Binding-site contacts:
Ligand atom N1 contacts residue LEU217 of chain 1.B at 3.5 Å.
Ligand atom O2A contacts residue CLY1 of chain 1.K at 2.7 Å (h-bond).
Ligand atom C3A contacts residue ARG190 of chain 1.A at 3.4 Å.
Ligand atom O5' contacts residue CLY1 of chain 1.K at 3.2 Å (h-bond).
Ligand atom C5' contacts residue GLU62 of chain 1.B at 3.3 Å.
Ligand atom O1A contacts residue GLU62 of chain 1.B at 2.9 Å (salt-bridge).
Ligand atom O2B contacts residue GLY48 of chain 1.B at 3.5 Å.
Ligand atom PG contacts residue MG1 of chain 1.H at 3.2 Å.
Ligand atom O2A contacts residue ARG190 of chain 1.A at 3.6 Å (salt-bridge).
Ligand atom O2B contacts residue SER49 of chain 1.B at 3.0 Å (h-bond).
Ligand atom O2G contacts residue ARG185 of chain 1.A at 2.8 Å (salt-bridge).
Ligand atom O3B contacts residue SER49 of chain 1.B at 3.5 Å.
Ligand atom O3' contacts residue LYS52 of chain 1.B at 2.8 Å (salt-bridge).
Ligand atom O3B contacts residue MG1 of chain 1.H at 3.5 Å.
Ligand atom O3G contacts residue ARG185 of chain 1.A at 2.7 Å (salt-bridge).
Ligand atom O3G contacts residue ARG190 of chain 1.A at 2.7 Å (salt-bridge).
Ligand atom N7 contacts residue CLY1 of chain 1.K at 3.5 Å (h-bond).
Ligand atom N1 contacts residue CLY1 of chain 1.K at 3.5 Å.
Ligand atom O1A contacts residue ASP60 of chain 1.B at 3.2 Å (salt-bridge).
Ligand atom O2G contacts residue SER49 of chain 1.B at 2.7 Å (h-bond).
Ligand atom O1A contacts residue MG1 of chain 1.H at 2.3 Å.
Ligand atom O1A contacts residue MG1 of chain 1.I at 2.2 Å.
Ligand atom O2B contacts residue MG1 of chain 1.H at 2.0 Å.
Ligand atom O3B contacts residue LYS221 of chain 1.B at 3.2 Å.
Ligand atom O3' contacts residue GLY48 of chain 1.B at 3.4 Å.
Ligand atom O1B contacts residue LYS221 of chain 1.B at 3.6 Å.
Ligand atom PA contacts residue MG1 of chain 1.I at 3.2 Å.
Ligand atom O2A contacts residue MG1 of chain 1.I at 3.5 Å.
Ligand atom O1G contacts residue MG1 of chain 1.H at 2.1 Å.
Ligand atom O1A contacts residue CLY1 of chain 1.K at 3.3 Å (h-bond).
Ligand atom O1G contacts residue ASP60 of chain 1.B at 2.9 Å (salt-bridge).
Ligand atom O2B contacts residue GLU62 of chain 1.B at 2.9 Å (salt-bridge).
Ligand atom O2G contacts residue SER59 of chain 1.B at 2.6 Å (h-bond).
Ligand atom PB contacts residue MG1 of chain 1.H at 3.1 Å.
Ligand atom PA contacts residue CLY1 of chain 1.K at 3.4 Å.
Ligand atom O2' contacts residue LYS52 of chain 1.B at 3.3 Å (salt-bridge).
Ligand atom C5' contacts residue CLY1 of chain 1.K at 3.4 Å.
Ligand atom PA contacts residue MG1 of chain 1.H at 3.5 Å.
Ligand atom N6 contacts residue LEU217 of chain 1.B at 3.6 Å (h-bond).
Ligand atom C2 contacts residue CLY1 of chain 1.K at 3.5 Å.

A protein and the small-molecule ligand that binds it are described below.
Small molecule (SMILES): Nc1ncnc2c1ncn2[C@@H]1O[C@H](CO[P](=O)(O)C[P](=O)(O)OP(=O)(O)O)[C@@H](O)[C@H]1O

Sequence of chain 1.B:
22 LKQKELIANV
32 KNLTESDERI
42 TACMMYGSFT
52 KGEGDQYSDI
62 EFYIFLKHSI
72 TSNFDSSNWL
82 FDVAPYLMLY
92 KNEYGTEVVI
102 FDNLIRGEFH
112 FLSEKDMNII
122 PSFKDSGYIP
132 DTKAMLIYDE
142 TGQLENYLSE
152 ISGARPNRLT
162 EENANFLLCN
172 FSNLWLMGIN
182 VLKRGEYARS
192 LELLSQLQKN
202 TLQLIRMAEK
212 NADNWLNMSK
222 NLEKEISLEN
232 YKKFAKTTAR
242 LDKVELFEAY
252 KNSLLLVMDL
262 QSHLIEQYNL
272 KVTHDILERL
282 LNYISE

Sequence of chain 1.A:
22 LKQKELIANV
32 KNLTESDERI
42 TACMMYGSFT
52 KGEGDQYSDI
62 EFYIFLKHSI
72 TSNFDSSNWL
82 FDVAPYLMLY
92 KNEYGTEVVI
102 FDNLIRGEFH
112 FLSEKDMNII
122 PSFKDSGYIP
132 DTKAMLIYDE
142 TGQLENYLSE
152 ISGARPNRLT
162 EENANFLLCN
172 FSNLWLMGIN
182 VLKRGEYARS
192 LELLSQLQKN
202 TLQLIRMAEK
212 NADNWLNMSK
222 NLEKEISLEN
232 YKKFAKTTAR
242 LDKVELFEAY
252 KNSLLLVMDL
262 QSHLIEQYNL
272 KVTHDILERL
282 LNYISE